The small molecule below binds the protein below.
Small molecule (SMILES): Cc1ncccc1NC1CCC[C@@H]1S(C)(=O)=O

Binding-site contacts:
Ligand atom C01 contacts residue ILE95 of chain 1.A at 4.0 Å (hydrophobic).
Ligand atom C17 contacts residue VAL38 of chain 1.A at 3.6 Å (hydrophobic).
Ligand atom C04 contacts residue VAL38 of chain 1.A at 4.0 Å (hydrophobic).
Ligand atom N08 contacts residue VAL38 of chain 1.A at 4.1 Å.
Ligand atom C10 contacts residue ILE95 of chain 1.A at 3.5 Å (hydrophobic).
Ligand atom C06 contacts residue ASN89 of chain 1.A at 3.7 Å.
Ligand atom O15 contacts residue ASN39 of chain 1.A at 3.9 Å.
Ligand atom C11 contacts residue TRP32 of chain 1.A at 3.5 Å (hydrophobic).
Ligand atom C12 contacts residue PRO33 of chain 1.A at 4.1 Å (hydrophobic).
Ligand atom N07 contacts residue VAL38 of chain 1.A at 4.0 Å.
Ligand atom O15 contacts residue PRO37 of chain 1.A at 3.4 Å (h-bond).
Ligand atom C17 contacts residue LEU36 of chain 1.A at 3.2 Å (hydrophobic).
Ligand atom C02 contacts residue VAL38 of chain 1.A at 3.7 Å (hydrophobic).
Ligand atom C03 contacts residue ILE95 of chain 1.A at 4.2 Å (hydrophobic).
Ligand atom C03 contacts residue VAL38 of chain 1.A at 3.7 Å (hydrophobic).
Ligand atom C06 contacts residue TYR46 of chain 1.A at 3.9 Å (hydrophobic).
Ligand atom C09 contacts residue PRO33 of chain 1.A at 4.3 Å (hydrophobic).
Ligand atom O15 contacts residue VAL38 of chain 1.A at 3.9 Å.
Ligand atom C10 contacts residue TRP32 of chain 1.A at 4.1 Å (hydrophobic).
Ligand atom N07 contacts residue ASN89 of chain 1.A at 3.4 Å (h-bond).
Ligand atom C03 contacts residue PRO33 of chain 1.A at 4.2 Å (hydrophobic).
Ligand atom S14 contacts residue PRO37 of chain 1.A at 4.0 Å.
Ligand atom N07 contacts residue ILE95 of chain 1.A at 4.3 Å.
Ligand atom O16 contacts residue LEU36 of chain 1.A at 4.1 Å.
Ligand atom C05 contacts residue VAL38 of chain 1.A at 4.3 Å (hydrophobic).
Ligand atom C12 contacts residue TRP32 of chain 1.A at 4.0 Å (hydrophobic).
Ligand atom S14 contacts residue PRO33 of chain 1.A at 4.2 Å.
Ligand atom N08 contacts residue PRO33 of chain 1.A at 3.3 Å (h-bond).
Ligand atom C02 contacts residue ILE95 of chain 1.A at 4.2 Å (hydrophobic).
Ligand atom C01 contacts residue PHE34 of chain 1.A at 4.0 Å (hydrophobic).
Ligand atom C17 contacts residue PRO33 of chain 1.A at 3.2 Å (hydrophobic).
Ligand atom C02 contacts residue PRO33 of chain 1.A at 4.2 Å (hydrophobic).
Ligand atom C01 contacts residue PRO33 of chain 1.A at 3.2 Å (hydrophobic).
Ligand atom C17 contacts residue PRO37 of chain 1.A at 3.6 Å (hydrophobic).
Ligand atom C06 contacts residue PHE88 of chain 1.A at 3.7 Å (hydrophobic).
Ligand atom O16 contacts residue PRO37 of chain 1.A at 4.3 Å.
Ligand atom C05 contacts residue PHE88 of chain 1.A at 4.3 Å (hydrophobic).
Ligand atom C01 contacts residue VAL38 of chain 1.A at 4.2 Å (hydrophobic).
Ligand atom C05 contacts residue VAL43 of chain 1.A at 4.2 Å (hydrophobic).
Ligand atom N07 contacts residue TYR46 of chain 1.A at 4.2 Å.

Sequence of chain 1.A:
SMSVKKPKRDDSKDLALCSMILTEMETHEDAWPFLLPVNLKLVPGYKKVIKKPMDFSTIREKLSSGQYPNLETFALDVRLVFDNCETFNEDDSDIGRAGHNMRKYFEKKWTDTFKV